Sequence of chain 1.C:
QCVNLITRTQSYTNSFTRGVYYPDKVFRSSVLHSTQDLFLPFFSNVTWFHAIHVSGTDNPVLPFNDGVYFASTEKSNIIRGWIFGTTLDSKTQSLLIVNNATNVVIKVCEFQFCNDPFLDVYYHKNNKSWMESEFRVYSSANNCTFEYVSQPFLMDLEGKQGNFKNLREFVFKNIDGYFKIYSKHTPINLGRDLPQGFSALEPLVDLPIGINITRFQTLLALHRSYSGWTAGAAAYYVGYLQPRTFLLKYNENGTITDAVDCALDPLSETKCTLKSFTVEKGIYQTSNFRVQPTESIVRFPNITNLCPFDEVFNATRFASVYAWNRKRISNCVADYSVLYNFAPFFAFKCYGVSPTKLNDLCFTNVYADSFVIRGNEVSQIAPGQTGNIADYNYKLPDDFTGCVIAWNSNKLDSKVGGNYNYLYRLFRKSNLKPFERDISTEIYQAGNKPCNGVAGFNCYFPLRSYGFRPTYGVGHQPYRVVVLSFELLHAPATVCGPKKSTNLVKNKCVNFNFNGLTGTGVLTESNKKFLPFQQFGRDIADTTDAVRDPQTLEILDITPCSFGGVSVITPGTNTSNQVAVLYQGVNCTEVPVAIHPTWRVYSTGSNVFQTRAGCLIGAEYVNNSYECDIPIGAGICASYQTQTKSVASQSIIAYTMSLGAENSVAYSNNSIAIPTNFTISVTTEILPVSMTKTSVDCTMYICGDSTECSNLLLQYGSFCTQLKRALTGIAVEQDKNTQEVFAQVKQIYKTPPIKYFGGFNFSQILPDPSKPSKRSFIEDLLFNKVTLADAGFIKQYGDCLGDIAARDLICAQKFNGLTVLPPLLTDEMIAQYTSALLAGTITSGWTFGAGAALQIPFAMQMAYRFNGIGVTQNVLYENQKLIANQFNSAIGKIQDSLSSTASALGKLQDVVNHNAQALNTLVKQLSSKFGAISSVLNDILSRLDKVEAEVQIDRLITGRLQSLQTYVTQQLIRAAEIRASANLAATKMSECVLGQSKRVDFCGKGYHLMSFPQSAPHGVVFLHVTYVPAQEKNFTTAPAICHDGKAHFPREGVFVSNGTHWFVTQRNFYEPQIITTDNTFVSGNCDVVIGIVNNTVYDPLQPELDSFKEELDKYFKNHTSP

Sequence of chain 1.B:
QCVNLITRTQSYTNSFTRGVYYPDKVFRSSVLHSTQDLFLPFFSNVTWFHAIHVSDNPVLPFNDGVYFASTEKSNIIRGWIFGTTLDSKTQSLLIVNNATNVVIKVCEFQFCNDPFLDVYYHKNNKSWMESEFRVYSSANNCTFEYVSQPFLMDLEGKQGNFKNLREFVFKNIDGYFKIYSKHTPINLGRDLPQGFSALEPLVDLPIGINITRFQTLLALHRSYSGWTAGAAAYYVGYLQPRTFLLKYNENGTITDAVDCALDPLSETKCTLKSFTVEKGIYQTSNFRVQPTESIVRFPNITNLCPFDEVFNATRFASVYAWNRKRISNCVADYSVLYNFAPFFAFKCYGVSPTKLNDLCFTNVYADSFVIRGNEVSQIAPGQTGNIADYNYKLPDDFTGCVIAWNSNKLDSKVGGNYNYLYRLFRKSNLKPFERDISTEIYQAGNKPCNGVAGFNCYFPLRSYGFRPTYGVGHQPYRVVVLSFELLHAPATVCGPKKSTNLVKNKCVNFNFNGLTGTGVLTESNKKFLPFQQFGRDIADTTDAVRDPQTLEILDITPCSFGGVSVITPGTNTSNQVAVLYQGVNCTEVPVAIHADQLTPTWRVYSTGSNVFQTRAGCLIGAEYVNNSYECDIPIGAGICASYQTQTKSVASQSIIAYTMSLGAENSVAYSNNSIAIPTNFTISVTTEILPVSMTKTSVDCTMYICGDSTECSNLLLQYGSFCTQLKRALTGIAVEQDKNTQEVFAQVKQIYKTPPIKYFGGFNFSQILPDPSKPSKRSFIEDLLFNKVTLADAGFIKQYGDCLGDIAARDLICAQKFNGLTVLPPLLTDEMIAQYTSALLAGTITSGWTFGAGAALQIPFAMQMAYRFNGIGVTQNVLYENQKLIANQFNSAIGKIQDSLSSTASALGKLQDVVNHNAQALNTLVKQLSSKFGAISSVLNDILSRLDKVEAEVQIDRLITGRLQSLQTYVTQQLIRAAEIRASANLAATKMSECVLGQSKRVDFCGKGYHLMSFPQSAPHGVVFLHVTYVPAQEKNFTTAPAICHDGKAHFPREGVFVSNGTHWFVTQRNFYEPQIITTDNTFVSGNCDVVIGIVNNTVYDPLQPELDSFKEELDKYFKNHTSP

Binding-site contacts:
Ligand atom O5 contacts residue ASN231 of chain 1.C at 2.4 Å (h-bond).
Ligand atom C3 contacts residue ASN231 of chain 1.C at 3.9 Å.
Ligand atom N2 contacts residue ASN231 of chain 1.C at 3.0 Å (h-bond).
Ligand atom C8 contacts residue ARG454 of chain 1.B at 3.6 Å.
Ligand atom C1 contacts residue ASN231 of chain 1.C at 1.5 Å.
Ligand atom O5 contacts residue THR233 of chain 1.C at 3.4 Å (h-bond).
Ligand atom C5 contacts residue THR233 of chain 1.C at 3.8 Å.
Ligand atom C5 contacts residue ASN231 of chain 1.C at 3.7 Å.
Ligand atom O7 contacts residue ASN231 of chain 1.C at 2.8 Å (h-bond).
Ligand atom C7 contacts residue ARG454 of chain 1.B at 4.2 Å.
Ligand atom O6 contacts residue THR105 of chain 1.C at 3.5 Å (h-bond).
Ligand atom O5 contacts residue THR105 of chain 1.C at 2.8 Å (h-bond).
Ligand atom C6 contacts residue THR233 of chain 1.C at 4.3 Å.
Ligand atom C8 contacts residue GLU462 of chain 1.B at 3.5 Å.
Ligand atom O7 contacts residue ARG454 of chain 1.B at 4.4 Å.
Ligand atom C8 contacts residue THR233 of chain 1.C at 4.2 Å.
Ligand atom C4 contacts residue ASN231 of chain 1.C at 4.3 Å.
Ligand atom C7 contacts residue ASN231 of chain 1.C at 3.1 Å.
Ligand atom C1 contacts residue THR233 of chain 1.C at 3.8 Å.
Ligand atom C1 contacts residue THR105 of chain 1.C at 3.9 Å.
Ligand atom C6 contacts residue THR105 of chain 1.C at 3.4 Å.
Ligand atom C8 contacts residue ASN231 of chain 1.C at 4.3 Å.
Ligand atom C5 contacts residue THR105 of chain 1.C at 3.7 Å.
Ligand atom C2 contacts residue ASN231 of chain 1.C at 2.5 Å.

The protein below binds the small molecule below.
Small molecule (SMILES): CC(=O)N[C@H]1[C@H](O[C@H]2[C@H](O)[C@@H](NC(C)=O)CO[C@@H]2CO)O[C@H](CO)[C@@H](O)[C@@H]1O